Binding-site contacts:
Ligand atom C4 contacts residue PHE180 of chain 1.A at 3.3 Å (hydrophobic).
Ligand atom O37 contacts residue ILE152 of chain 1.A at 3.3 Å.
Ligand atom C35 contacts residue ILE177 of chain 1.A at 3.7 Å (hydrophobic).
Ligand atom O37 contacts residue ILE177 of chain 1.A at 3.7 Å.
Ligand atom O25 contacts residue ASP179 of chain 1.A at 3.0 Å (salt-bridge).
Ligand atom C1 contacts residue PHE180 of chain 1.A at 3.3 Å (hydrophobic).
Ligand atom C21 contacts residue LYS64 of chain 1.A at 3.6 Å.
Ligand atom C11 contacts residue MET120 of chain 1.A at 3.4 Å (hydrophobic).
Ligand atom C28 contacts residue GLU82 of chain 1.A at 3.4 Å.
Ligand atom C35 contacts residue VAL94 of chain 1.A at 3.8 Å (hydrophobic).
Ligand atom O25 contacts residue ILE95 of chain 1.A at 3.8 Å.
Ligand atom C26 contacts residue ASP179 of chain 1.A at 3.7 Å.
Ligand atom C23 contacts residue GLU82 of chain 1.A at 3.4 Å.
Ligand atom O25 contacts residue LEU178 of chain 1.A at 3.5 Å.
Ligand atom C7 contacts residue ALA62 of chain 1.A at 3.7 Å (hydrophobic).
Ligand atom C20 contacts residue LYS64 of chain 1.A at 3.6 Å.
Ligand atom C4 contacts residue VAL49 of chain 1.A at 3.8 Å (hydrophobic).
Ligand atom C27 contacts residue ASP179 of chain 1.A at 3.6 Å.
Ligand atom C21 contacts residue THR117 of chain 1.A at 3.7 Å.
Ligand atom C21 contacts residue ALA62 of chain 1.A at 3.7 Å (hydrophobic).
Ligand atom N24 contacts residue ASP179 of chain 1.A at 3.5 Å (salt-bridge).
Ligand atom N24 contacts residue GLU82 of chain 1.A at 2.9 Å (salt-bridge).
Ligand atom O8 contacts residue ALA62 of chain 1.A at 3.6 Å.
Ligand atom C23 contacts residue LEU86 of chain 1.A at 3.6 Å (hydrophobic).
Ligand atom C23 contacts residue LYS64 of chain 1.A at 3.6 Å.
Ligand atom C9 contacts residue PHE180 of chain 1.A at 3.6 Å (hydrophobic).
Ligand atom O8 contacts residue HIS118 of chain 1.A at 3.5 Å (h-bond).
Ligand atom C20 contacts residue THR117 of chain 1.A at 3.7 Å.
Ligand atom O37 contacts residue HIS159 of chain 1.A at 3.4 Å.
Ligand atom C10 contacts residue PHE180 of chain 1.A at 3.5 Å (hydrophobic).
Ligand atom C34 contacts residue LEU85 of chain 1.A at 3.8 Å (hydrophobic).
Ligand atom N6 contacts residue LEU119 of chain 1.A at 3.6 Å.
Ligand atom C29 contacts residue ASP179 of chain 1.A at 3.5 Å.
Ligand atom C26 contacts residue GLU82 of chain 1.A at 3.6 Å.
Ligand atom C7 contacts residue THR117 of chain 1.A at 3.3 Å.
Ligand atom C22 contacts residue ASP179 of chain 1.A at 3.3 Å.
Ligand atom N6 contacts residue MET120 of chain 1.A at 2.9 Å (h-bond).
Ligand atom O8 contacts residue MET120 of chain 1.A at 3.0 Å (h-bond).
Ligand atom C32 contacts residue ASP179 of chain 1.A at 3.6 Å.
Ligand atom C3 contacts residue ALA62 of chain 1.A at 3.5 Å (hydrophobic).

Sequence of chain 1.A:
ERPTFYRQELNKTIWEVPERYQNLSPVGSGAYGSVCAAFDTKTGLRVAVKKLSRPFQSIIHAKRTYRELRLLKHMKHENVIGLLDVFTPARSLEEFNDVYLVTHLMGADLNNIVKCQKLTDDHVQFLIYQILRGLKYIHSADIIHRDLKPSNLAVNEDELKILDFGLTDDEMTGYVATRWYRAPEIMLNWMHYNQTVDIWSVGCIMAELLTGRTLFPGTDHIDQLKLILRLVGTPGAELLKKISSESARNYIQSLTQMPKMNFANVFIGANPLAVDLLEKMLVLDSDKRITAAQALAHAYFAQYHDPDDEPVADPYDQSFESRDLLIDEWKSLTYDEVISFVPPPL

This small molecule binds to this protein.
Small molecule (SMILES): Cc1ccc(C(=O)Nc2cccc(N3CCOCC3)c2)cc1-c1ccc2c(C3CCNCC3)noc2c1